Sequence of chain 1.A:
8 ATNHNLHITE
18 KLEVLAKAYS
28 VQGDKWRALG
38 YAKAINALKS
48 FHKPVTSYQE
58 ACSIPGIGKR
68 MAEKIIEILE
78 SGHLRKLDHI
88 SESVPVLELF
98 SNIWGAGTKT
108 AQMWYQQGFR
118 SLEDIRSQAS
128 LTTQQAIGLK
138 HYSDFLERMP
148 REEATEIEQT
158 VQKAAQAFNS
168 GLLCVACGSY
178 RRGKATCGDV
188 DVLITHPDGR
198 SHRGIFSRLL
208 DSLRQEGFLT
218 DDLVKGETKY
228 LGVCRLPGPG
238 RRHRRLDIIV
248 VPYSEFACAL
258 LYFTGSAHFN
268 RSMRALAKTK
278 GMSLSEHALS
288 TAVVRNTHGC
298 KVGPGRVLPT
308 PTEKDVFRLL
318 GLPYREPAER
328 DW

A protein and the small-molecule ligand that binds it are described below.
Small molecule (SMILES): Nc1ccn([C@H]2C[C@H](O[P](=O)(O)OC[C@H]3O[C@@H](n4cnc5c(=O)nc(N)[nH]c54)C[C@@H]3O)[C@@H](CO[P](=O)(O)O[C@H]3C[C@H](n4ccc(N)nc4=O)O[C@@H]3CO[P](=O)(O)O[C@H]3C[C@H](n4cnc5c(=O)nc(N)[nH]c54)O[C@@H]3COP(=O)(O)O)O2)c(=O)n1

Binding-site contacts:
Ligand atom C4 contacts residue ARG34 of chain 1.A at 3.8 Å.
Ligand atom C5' contacts residue GLY63 of chain 1.A at 3.3 Å.
Ligand atom OP1 contacts residue GLY65 of chain 1.A at 2.9 Å (h-bond).
Ligand atom O3' contacts residue GLY63 of chain 1.A at 3.1 Å.
Ligand atom C1' contacts residue GLY37 of chain 1.A at 3.7 Å.
Ligand atom C4' contacts residue GLY63 of chain 1.A at 3.2 Å.
Ligand atom O3' contacts residue ILE64 of chain 1.A at 3.4 Å (h-bond).
Ligand atom OP2 contacts residue LYS71 of chain 1.A at 3.8 Å.
Ligand atom N3 contacts residue TRP33 of chain 1.A at 3.3 Å (h-bond).
Ligand atom OP1 contacts residue ARG67 of chain 1.A at 3.7 Å.
Ligand atom O4' contacts residue ARG34 of chain 1.A at 3.4 Å.
Ligand atom C8 contacts residue ARG34 of chain 1.A at 3.3 Å.
Ligand atom O3' contacts residue MET68 of chain 1.A at 3.7 Å.
Ligand atom P contacts residue GLY63 of chain 1.A at 3.6 Å.
Ligand atom C3' contacts residue GLY63 of chain 1.A at 3.6 Å.
Ligand atom N3 contacts residue GLY37 of chain 1.A at 3.3 Å.
Ligand atom O6 contacts residue TRP33 of chain 1.A at 3.7 Å.
Ligand atom O5' contacts residue TYR38 of chain 1.A at 3.4 Å.
Ligand atom C2 contacts residue TRP33 of chain 1.A at 3.4 Å (hydrophobic).
Ligand atom OP2 contacts residue ARG67 of chain 1.A at 3.5 Å.
Ligand atom O4' contacts residue TYR38 of chain 1.A at 3.4 Å.
Ligand atom N1 contacts residue TRP33 of chain 1.A at 3.7 Å.
Ligand atom C4' contacts residue TYR38 of chain 1.A at 3.7 Å (hydrophobic).
Ligand atom OP2 contacts residue TYR26 of chain 1.A at 2.6 Å (h-bond).
Ligand atom OP1 contacts residue PRO62 of chain 1.A at 3.5 Å.
Ligand atom OP1 contacts residue ARG34 of chain 1.A at 3.1 Å (salt-bridge).
Ligand atom P contacts residue TYR38 of chain 1.A at 3.6 Å.
Ligand atom C5' contacts residue ARG34 of chain 1.A at 3.5 Å.
Ligand atom N9 contacts residue ARG34 of chain 1.A at 3.6 Å.
Ligand atom O5' contacts residue ARG34 of chain 1.A at 3.3 Å (salt-bridge).
Ligand atom OP3 contacts residue LYS71 of chain 1.A at 2.9 Å.
Ligand atom OP2 contacts residue TYR38 of chain 1.A at 2.9 Å (h-bond).
Ligand atom OP3 contacts residue ARG67 of chain 1.A at 3.0 Å (salt-bridge).
Ligand atom OP1 contacts residue ARG67 of chain 1.A at 2.8 Å (salt-bridge).
Ligand atom C4 contacts residue TRP33 of chain 1.A at 3.5 Å (hydrophobic).
Ligand atom O5' contacts residue GLY65 of chain 1.A at 3.6 Å (h-bond).
Ligand atom OP1 contacts residue GLY63 of chain 1.A at 2.9 Å (h-bond).
Ligand atom P contacts residue ARG67 of chain 1.A at 3.8 Å.
Ligand atom C1' contacts residue ARG34 of chain 1.A at 3.8 Å.
Ligand atom OP1 contacts residue MET68 of chain 1.A at 2.7 Å (h-bond).